This small molecule binds to this protein.
Small molecule (SMILES): CC(=O)N[C@@H]1[C@@H](O)[C@H](O)[C@@H](CO)O[C@H]1O

Sequence of chain 1.C:
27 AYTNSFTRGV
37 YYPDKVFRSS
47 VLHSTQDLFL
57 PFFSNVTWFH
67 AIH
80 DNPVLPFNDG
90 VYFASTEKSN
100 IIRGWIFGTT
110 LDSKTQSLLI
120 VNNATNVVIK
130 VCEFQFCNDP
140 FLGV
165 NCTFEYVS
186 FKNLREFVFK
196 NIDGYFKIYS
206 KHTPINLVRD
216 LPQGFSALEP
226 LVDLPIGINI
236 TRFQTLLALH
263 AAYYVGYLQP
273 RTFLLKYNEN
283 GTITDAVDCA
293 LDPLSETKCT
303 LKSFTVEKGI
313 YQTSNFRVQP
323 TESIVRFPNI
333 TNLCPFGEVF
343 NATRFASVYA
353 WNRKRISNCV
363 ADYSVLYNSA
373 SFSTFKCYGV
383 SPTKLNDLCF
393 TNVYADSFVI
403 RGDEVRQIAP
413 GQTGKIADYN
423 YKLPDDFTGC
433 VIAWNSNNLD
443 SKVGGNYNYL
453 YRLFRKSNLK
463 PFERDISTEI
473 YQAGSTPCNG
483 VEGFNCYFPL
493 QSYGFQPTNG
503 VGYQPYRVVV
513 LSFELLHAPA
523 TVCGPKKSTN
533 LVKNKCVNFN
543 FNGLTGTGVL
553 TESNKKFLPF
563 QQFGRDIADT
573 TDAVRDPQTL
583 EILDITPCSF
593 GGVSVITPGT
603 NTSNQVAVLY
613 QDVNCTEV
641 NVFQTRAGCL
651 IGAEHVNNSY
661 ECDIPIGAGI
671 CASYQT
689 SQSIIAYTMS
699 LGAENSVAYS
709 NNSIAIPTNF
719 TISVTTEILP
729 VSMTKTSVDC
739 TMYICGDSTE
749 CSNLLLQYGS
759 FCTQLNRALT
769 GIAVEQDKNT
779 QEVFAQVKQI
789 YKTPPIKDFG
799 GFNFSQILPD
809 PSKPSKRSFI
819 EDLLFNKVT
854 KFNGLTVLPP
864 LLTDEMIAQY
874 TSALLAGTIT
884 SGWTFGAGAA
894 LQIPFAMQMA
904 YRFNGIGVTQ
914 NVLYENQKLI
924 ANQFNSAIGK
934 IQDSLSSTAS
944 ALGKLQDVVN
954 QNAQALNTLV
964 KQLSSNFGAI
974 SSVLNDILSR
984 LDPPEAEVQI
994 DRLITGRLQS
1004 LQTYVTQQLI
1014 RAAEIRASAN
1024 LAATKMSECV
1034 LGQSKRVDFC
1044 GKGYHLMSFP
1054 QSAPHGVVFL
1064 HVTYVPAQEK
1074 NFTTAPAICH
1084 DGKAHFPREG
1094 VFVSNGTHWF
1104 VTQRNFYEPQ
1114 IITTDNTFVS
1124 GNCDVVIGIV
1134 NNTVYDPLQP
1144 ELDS

Binding-site contacts:
Ligand atom N2 contacts residue ASN1074 of chain 1.B at 2.9 Å (h-bond).
Ligand atom C4 contacts residue ASN1074 of chain 1.B at 4.2 Å.
Ligand atom O6 contacts residue ALA706 of chain 1.B at 3.8 Å.
Ligand atom O5 contacts residue ASN1074 of chain 1.B at 2.4 Å (h-bond).
Ligand atom C1 contacts residue ASN1074 of chain 1.B at 1.4 Å.
Ligand atom O5 contacts residue ALA706 of chain 1.B at 4.2 Å.
Ligand atom C5 contacts residue ASN1074 of chain 1.B at 3.7 Å.
Ligand atom C8 contacts residue LYS1073 of chain 1.B at 4.1 Å.
Ligand atom C8 contacts residue ASN1074 of chain 1.B at 4.1 Å.
Ligand atom C5 contacts residue ALA706 of chain 1.B at 3.6 Å (hydrophobic).
Ligand atom C3 contacts residue ASN1074 of chain 1.B at 3.8 Å.
Ligand atom C6 contacts residue ALA706 of chain 1.B at 3.8 Å (hydrophobic).
Ligand atom O7 contacts residue ASN1074 of chain 1.B at 4.3 Å.
Ligand atom C2 contacts residue ASN1074 of chain 1.B at 2.5 Å.
Ligand atom C7 contacts residue ASN1074 of chain 1.B at 3.8 Å.
Ligand atom C8 contacts residue GLU1072 of chain 1.B at 3.1 Å.
Ligand atom C1 contacts residue GLN895 of chain 1.C at 4.2 Å.

Sequence of chain 1.B:
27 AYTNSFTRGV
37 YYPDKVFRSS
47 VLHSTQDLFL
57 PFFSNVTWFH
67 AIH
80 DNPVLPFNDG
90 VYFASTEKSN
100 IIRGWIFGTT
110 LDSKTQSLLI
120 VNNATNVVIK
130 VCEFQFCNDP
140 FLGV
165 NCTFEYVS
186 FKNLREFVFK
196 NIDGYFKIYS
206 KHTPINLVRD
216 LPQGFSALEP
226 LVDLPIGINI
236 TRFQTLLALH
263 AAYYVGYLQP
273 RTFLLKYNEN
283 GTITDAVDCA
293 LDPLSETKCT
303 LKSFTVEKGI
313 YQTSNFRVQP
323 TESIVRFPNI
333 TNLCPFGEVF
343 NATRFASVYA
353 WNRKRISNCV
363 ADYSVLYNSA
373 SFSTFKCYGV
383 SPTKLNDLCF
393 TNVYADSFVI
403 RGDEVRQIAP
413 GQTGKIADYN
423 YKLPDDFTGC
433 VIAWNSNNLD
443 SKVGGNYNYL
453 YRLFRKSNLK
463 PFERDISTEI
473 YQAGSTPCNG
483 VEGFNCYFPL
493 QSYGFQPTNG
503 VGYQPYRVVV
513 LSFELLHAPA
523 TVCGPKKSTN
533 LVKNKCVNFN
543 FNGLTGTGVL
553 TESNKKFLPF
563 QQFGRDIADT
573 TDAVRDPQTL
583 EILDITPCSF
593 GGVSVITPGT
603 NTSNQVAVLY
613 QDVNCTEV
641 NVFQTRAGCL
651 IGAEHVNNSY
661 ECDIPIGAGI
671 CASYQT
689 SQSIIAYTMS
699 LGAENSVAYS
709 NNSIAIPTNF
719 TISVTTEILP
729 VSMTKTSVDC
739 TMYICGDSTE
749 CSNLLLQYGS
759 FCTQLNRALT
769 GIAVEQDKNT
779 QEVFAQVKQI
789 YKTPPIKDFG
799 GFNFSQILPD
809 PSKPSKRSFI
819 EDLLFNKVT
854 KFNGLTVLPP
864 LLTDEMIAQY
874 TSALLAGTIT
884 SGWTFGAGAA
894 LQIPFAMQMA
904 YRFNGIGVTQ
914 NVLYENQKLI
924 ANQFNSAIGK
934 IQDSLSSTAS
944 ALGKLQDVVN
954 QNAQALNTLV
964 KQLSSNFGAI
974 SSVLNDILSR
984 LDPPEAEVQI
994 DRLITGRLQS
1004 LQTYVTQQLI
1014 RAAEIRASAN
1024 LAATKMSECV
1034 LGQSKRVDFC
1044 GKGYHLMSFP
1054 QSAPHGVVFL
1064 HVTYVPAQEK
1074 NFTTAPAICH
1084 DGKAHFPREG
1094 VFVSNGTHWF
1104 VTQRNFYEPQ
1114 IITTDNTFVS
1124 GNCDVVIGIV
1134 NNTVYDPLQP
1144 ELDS